Sequence of chain 1.B:
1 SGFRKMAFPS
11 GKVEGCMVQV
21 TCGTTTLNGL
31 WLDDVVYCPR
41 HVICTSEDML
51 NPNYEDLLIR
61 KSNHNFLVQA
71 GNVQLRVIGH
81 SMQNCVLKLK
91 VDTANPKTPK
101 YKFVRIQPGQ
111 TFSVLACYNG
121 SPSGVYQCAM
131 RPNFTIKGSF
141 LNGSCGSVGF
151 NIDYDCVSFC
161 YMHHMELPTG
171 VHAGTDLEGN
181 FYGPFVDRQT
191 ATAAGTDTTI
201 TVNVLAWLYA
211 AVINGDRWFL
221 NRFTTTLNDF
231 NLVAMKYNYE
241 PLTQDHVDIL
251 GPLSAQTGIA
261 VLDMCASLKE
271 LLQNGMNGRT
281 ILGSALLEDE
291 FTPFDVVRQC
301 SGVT

A protein and the small-molecule ligand that binds it are described below.
Small molecule (SMILES): CC(C)C[C@H](NC(=O)OCc1ccccc1)C(=O)N[C@@H](C[C@@H]1CCNC1=O)C(O)S(=O)(=O)O

Sequence of chain 1.A:
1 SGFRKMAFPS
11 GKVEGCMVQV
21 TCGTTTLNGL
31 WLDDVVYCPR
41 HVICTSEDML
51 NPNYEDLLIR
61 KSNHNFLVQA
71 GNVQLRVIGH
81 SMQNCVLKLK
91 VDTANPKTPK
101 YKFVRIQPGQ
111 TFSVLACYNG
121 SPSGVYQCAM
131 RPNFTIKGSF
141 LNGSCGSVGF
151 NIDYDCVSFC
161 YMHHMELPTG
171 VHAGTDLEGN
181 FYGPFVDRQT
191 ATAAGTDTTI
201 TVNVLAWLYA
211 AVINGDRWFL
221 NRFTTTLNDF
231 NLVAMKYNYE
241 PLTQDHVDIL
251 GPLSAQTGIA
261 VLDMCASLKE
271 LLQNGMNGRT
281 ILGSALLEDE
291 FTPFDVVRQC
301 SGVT

Binding-site contacts:
Ligand atom C21 contacts residue CYS145 of chain 1.B at 1.8 Å (hydrophobic).
Ligand atom O10 contacts residue MET165 of chain 1.B at 3.2 Å.
Ligand atom N19 contacts residue CYS145 of chain 1.B at 2.9 Å (h-bond).
Ligand atom C24 contacts residue CYS145 of chain 1.B at 3.3 Å (hydrophobic).
Ligand atom O30 contacts residue GLU166 of chain 1.B at 3.3 Å.
Ligand atom C5 contacts residue MET165 of chain 1.B at 3.7 Å (hydrophobic).
Ligand atom N28 contacts residue GLU166 of chain 1.B at 3.2 Å (salt-bridge).
Ligand atom C14 contacts residue GLN189 of chain 1.B at 3.5 Å.
Ligand atom C17 contacts residue HIS164 of chain 1.B at 3.6 Å.
Ligand atom C16 contacts residue HIS164 of chain 1.B at 3.8 Å.
Ligand atom C4 contacts residue THR190 of chain 1.B at 3.1 Å.
Ligand atom O30 contacts residue MET165 of chain 1.B at 3.5 Å.
Ligand atom C24 contacts residue SER144 of chain 1.B at 3.8 Å.
Ligand atom O22 contacts residue HIS41 of chain 1.B at 3.1 Å (h-bond).
Ligand atom O10 contacts residue GLU166 of chain 1.B at 2.8 Å (salt-bridge).
Ligand atom C15 contacts residue MET49 of chain 1.B at 3.7 Å (hydrophobic).
Ligand atom C29 contacts residue GLU166 of chain 1.B at 3.5 Å.
Ligand atom C24 contacts residue LEU141 of chain 1.B at 3.5 Å (hydrophobic).
Ligand atom C26 contacts residue ASN142 of chain 1.B at 3.7 Å.
Ligand atom O30 contacts residue HIS163 of chain 1.B at 2.7 Å (h-bond).
Ligand atom C16 contacts residue ASP187 of chain 1.B at 3.7 Å.
Ligand atom C4 contacts residue GLN189 of chain 1.B at 3.7 Å.
Ligand atom C2 contacts residue GLN189 of chain 1.B at 3.4 Å.
Ligand atom N19 contacts residue HIS164 of chain 1.B at 3.0 Å (h-bond).
Ligand atom C6 contacts residue GLN189 of chain 1.B at 3.8 Å.
Ligand atom O8 contacts residue GLN189 of chain 1.B at 3.0 Å (h-bond).
Ligand atom C6 contacts residue GLU166 of chain 1.B at 3.1 Å.
Ligand atom C1 contacts residue GLN189 of chain 1.B at 3.5 Å.
Ligand atom C27 contacts residue ASN142 of chain 1.B at 3.5 Å.
Ligand atom O22 contacts residue CYS145 of chain 1.B at 2.7 Å (h-bond).
Ligand atom C12 contacts residue HIS164 of chain 1.B at 3.3 Å.
Ligand atom C7 contacts residue GLU166 of chain 1.B at 3.1 Å.
Ligand atom C29 contacts residue HIS163 of chain 1.B at 3.7 Å.
Ligand atom C20 contacts residue CYS145 of chain 1.B at 2.8 Å (hydrophobic).
Ligand atom C13 contacts residue GLN189 of chain 1.B at 3.6 Å.
Ligand atom C1 contacts residue GLU166 of chain 1.B at 3.2 Å.
Ligand atom C12 contacts residue GLN189 of chain 1.B at 3.7 Å.
Ligand atom C9 contacts residue GLN189 of chain 1.B at 3.3 Å.
Ligand atom N11 contacts residue GLN189 of chain 1.B at 2.7 Å (h-bond).
Ligand atom C3 contacts residue GLN189 of chain 1.B at 3.5 Å.